Sequence of chain 1.C:
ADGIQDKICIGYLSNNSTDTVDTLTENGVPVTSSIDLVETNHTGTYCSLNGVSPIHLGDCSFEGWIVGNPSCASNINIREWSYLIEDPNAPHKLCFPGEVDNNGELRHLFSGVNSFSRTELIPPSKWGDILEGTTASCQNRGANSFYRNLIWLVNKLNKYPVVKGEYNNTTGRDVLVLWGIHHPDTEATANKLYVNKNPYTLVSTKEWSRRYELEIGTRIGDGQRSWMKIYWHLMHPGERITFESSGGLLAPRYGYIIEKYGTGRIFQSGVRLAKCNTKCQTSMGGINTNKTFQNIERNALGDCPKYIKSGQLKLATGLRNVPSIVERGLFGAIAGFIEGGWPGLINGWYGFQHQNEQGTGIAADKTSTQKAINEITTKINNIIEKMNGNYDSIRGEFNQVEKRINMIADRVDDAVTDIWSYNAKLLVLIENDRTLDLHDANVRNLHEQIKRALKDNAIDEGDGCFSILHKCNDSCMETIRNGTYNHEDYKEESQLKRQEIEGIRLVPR

Binding-site contacts:
Ligand atom C8 contacts residue GLU172 of chain 1.C at 3.7 Å.
Ligand atom C2 contacts residue ASN174 of chain 1.C at 2.4 Å.
Ligand atom O3 contacts residue GLU172 of chain 1.C at 3.8 Å.
Ligand atom O5 contacts residue ASN174 of chain 1.C at 2.4 Å (h-bond).
Ligand atom C1 contacts residue ARG246 of chain 1.C at 3.9 Å.
Ligand atom C8 contacts residue ARG246 of chain 1.C at 4.3 Å.
Ligand atom C7 contacts residue ASN174 of chain 1.C at 3.4 Å.
Ligand atom C6 contacts residue ARG246 of chain 1.C at 4.0 Å.
Ligand atom C4 contacts residue ASN174 of chain 1.C at 4.1 Å.
Ligand atom N2 contacts residue ASN174 of chain 1.C at 2.9 Å (h-bond).
Ligand atom C5 contacts residue ARG246 of chain 1.C at 3.7 Å.
Ligand atom O7 contacts residue ASN174 of chain 1.C at 3.4 Å (h-bond).
Ligand atom C3 contacts residue GLU172 of chain 1.C at 3.2 Å.
Ligand atom C2 contacts residue GLU172 of chain 1.C at 3.4 Å.
Ligand atom O5 contacts residue ARG246 of chain 1.C at 3.8 Å.
Ligand atom C3 contacts residue ASN174 of chain 1.C at 3.8 Å.
Ligand atom N2 contacts residue GLU172 of chain 1.C at 2.7 Å (salt-bridge).
Ligand atom C7 contacts residue GLU172 of chain 1.C at 3.6 Å.
Ligand atom O7 contacts residue ARG246 of chain 1.C at 3.6 Å.
Ligand atom C4 contacts residue GLU172 of chain 1.C at 4.5 Å.
Ligand atom C1 contacts residue ASN174 of chain 1.C at 1.4 Å.
Ligand atom C1 contacts residue GLU172 of chain 1.C at 3.9 Å.
Ligand atom C5 contacts residue ASN174 of chain 1.C at 3.6 Å.

This small molecule binds to this protein.
Small molecule (SMILES): CC(=O)N[C@H]1[C@H](O[C@H]2[C@H](O)[C@@H](NC(C)=O)CO[C@@H]2CO)O[C@H](CO)[C@@H](O)[C@@H]1O